A small-molecule ligand and the protein it binds are described below.
Small molecule (SMILES): CC(=O)N[C@@H]1[C@@H](O)[C@H](O)[C@@H](CO)O[C@H]1O

Binding-site contacts:
Ligand atom C8 contacts residue ASN372 of chain 1.A at 4.4 Å.
Ligand atom C2 contacts residue ASN372 of chain 1.A at 2.6 Å.
Ligand atom C5 contacts residue SER374 of chain 1.A at 3.7 Å.
Ligand atom C8 contacts residue ASP223 of chain 1.A at 3.4 Å.
Ligand atom O6 contacts residue ASN376 of chain 1.A at 4.0 Å.
Ligand atom C6 contacts residue ASN376 of chain 1.A at 4.4 Å.
Ligand atom C1 contacts residue SER374 of chain 1.A at 3.4 Å.
Ligand atom C6 contacts residue SER374 of chain 1.A at 4.3 Å.
Ligand atom O6 contacts residue SER374 of chain 1.A at 3.4 Å (h-bond).
Ligand atom C7 contacts residue HIS278 of chain 1.A at 4.4 Å.
Ligand atom O7 contacts residue ASN372 of chain 1.A at 3.0 Å (h-bond).
Ligand atom C7 contacts residue ASN372 of chain 1.A at 3.2 Å.
Ligand atom O5 contacts residue ASN372 of chain 1.A at 2.3 Å (h-bond).
Ligand atom C1 contacts residue ASN372 of chain 1.A at 1.4 Å.
Ligand atom C3 contacts residue ASN372 of chain 1.A at 3.9 Å.
Ligand atom O6 contacts residue GLY375 of chain 1.A at 4.5 Å.
Ligand atom C4 contacts residue ASN372 of chain 1.A at 4.3 Å.
Ligand atom C8 contacts residue HIS278 of chain 1.A at 3.5 Å.
Ligand atom N2 contacts residue ASN372 of chain 1.A at 3.0 Å (h-bond).
Ligand atom O5 contacts residue ASN376 of chain 1.A at 4.3 Å.
Ligand atom O5 contacts residue SER374 of chain 1.A at 3.3 Å (h-bond).
Ligand atom C5 contacts residue ASN372 of chain 1.A at 3.7 Å.

Sequence of chain 1.A:
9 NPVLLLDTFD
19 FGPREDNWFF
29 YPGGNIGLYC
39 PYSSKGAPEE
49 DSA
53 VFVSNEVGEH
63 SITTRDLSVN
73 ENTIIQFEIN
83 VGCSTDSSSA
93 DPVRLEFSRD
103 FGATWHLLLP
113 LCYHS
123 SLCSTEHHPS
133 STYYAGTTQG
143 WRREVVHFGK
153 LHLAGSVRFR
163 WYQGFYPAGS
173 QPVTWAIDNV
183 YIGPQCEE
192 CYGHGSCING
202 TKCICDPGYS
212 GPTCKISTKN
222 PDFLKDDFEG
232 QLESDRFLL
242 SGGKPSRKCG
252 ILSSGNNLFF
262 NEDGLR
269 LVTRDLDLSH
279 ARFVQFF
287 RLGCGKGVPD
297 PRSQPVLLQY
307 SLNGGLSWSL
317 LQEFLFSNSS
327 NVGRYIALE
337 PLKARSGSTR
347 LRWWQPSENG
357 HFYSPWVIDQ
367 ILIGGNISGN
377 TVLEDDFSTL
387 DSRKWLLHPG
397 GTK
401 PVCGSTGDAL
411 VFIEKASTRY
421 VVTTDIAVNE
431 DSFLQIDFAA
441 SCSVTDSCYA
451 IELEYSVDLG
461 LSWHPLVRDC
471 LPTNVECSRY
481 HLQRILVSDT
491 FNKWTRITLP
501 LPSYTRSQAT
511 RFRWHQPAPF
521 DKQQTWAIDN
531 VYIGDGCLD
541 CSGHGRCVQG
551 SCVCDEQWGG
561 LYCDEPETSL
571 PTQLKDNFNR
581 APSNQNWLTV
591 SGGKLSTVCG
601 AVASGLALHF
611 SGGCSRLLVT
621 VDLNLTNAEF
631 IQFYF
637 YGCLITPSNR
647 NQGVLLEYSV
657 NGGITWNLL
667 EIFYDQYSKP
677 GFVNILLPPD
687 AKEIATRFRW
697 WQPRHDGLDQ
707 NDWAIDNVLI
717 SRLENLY